Binding-site contacts:
Ligand atom C16 contacts residue GLN273 of chain 1.B at 3.5 Å.
Ligand atom N8 contacts residue LEU240 of chain 1.B at 3.7 Å.
Ligand atom C19 contacts residue LEU240 of chain 1.B at 3.9 Å (hydrophobic).
Ligand atom C14 contacts residue LEU240 of chain 1.B at 3.9 Å (hydrophobic).
Ligand atom C7 contacts residue LEU240 of chain 1.B at 3.9 Å (hydrophobic).
Ligand atom O17 contacts residue GLN273 of chain 1.B at 2.8 Å (h-bond).
Ligand atom C11 contacts residue PHE276 of chain 1.B at 4.0 Å (hydrophobic).
Ligand atom O17 contacts residue PHE276 of chain 1.B at 3.4 Å.
Ligand atom N13 contacts residue LEU240 of chain 1.B at 3.4 Å.
Ligand atom C18 contacts residue GLN273 of chain 1.B at 3.5 Å.
Ligand atom C19 contacts residue TYR244 of chain 1.B at 4.0 Å (hydrophobic).
Ligand atom C12 contacts residue PHE276 of chain 1.B at 3.6 Å (hydrophobic).
Ligand atom F6 contacts residue ALA272 of chain 1.B at 3.2 Å.
Ligand atom F7 contacts residue LEU240 of chain 1.B at 4.0 Å.
Ligand atom C14 contacts residue PHE276 of chain 1.B at 4.0 Å (hydrophobic).
Ligand atom C21 contacts residue GLN273 of chain 1.B at 3.7 Å.
Ligand atom C3 contacts residue MET185 of chain 1.B at 3.9 Å (hydrophobic).
Ligand atom F6 contacts residue GLN273 of chain 1.B at 3.1 Å.
Ligand atom CL1 contacts residue MET185 of chain 1.B at 3.9 Å.
Ligand atom C5 contacts residue TYR244 of chain 1.B at 3.5 Å (hydrophobic).
Ligand atom C12 contacts residue LEU240 of chain 1.B at 4.0 Å (hydrophobic).
Ligand atom C6 contacts residue LEU240 of chain 1.B at 3.7 Å (hydrophobic).
Ligand atom CL1 contacts residue PHE276 of chain 1.B at 3.3 Å.
Ligand atom C5 contacts residue HIS72 of chain 1.B at 3.6 Å.
Ligand atom N15 contacts residue GLN273 of chain 1.B at 2.6 Å (h-bond).
Ligand atom C16 contacts residue PHE276 of chain 1.B at 3.3 Å (hydrophobic).
Ligand atom C14 contacts residue GLN273 of chain 1.B at 3.4 Å.
Ligand atom C21 contacts residue LEU240 of chain 1.B at 4.0 Å (hydrophobic).
Ligand atom C4 contacts residue TYR244 of chain 1.B at 3.6 Å (hydrophobic).
Ligand atom F7 contacts residue LEU241 of chain 1.B at 3.6 Å.
Ligand atom C20 contacts residue TYR244 of chain 1.B at 3.8 Å (hydrophobic).
Ligand atom C6 contacts residue TYR244 of chain 1.B at 3.8 Å (hydrophobic).
Ligand atom C11 contacts residue LEU240 of chain 1.B at 3.4 Å (hydrophobic).
Ligand atom C20 contacts residue PHE261 of chain 1.B at 3.8 Å (hydrophobic).
Ligand atom N9 contacts residue ILE223 of chain 1.B at 3.7 Å.
Ligand atom CL1 contacts residue ILE223 of chain 1.B at 3.9 Å.
Ligand atom F5 contacts residue GLN273 of chain 1.B at 3.3 Å.
Ligand atom N15 contacts residue PHE276 of chain 1.B at 3.4 Å.
Ligand atom F5 contacts residue LEU240 of chain 1.B at 3.4 Å.
Ligand atom C3 contacts residue TYR244 of chain 1.B at 3.9 Å (hydrophobic).

Sequence of chain 1.B:
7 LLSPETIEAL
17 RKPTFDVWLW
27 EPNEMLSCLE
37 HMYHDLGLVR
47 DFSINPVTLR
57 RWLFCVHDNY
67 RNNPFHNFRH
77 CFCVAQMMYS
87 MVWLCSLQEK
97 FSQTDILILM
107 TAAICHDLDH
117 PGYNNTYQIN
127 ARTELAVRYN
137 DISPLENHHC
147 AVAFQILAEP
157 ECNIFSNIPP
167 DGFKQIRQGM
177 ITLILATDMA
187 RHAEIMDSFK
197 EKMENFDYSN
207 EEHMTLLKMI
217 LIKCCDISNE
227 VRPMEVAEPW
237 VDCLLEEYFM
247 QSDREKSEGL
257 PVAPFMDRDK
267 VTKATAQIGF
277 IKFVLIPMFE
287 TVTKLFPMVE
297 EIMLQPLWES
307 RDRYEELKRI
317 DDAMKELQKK

This protein binds this small molecule.
Small molecule (SMILES): C[C@H](Cc1nc(=O)c2cnn(-c3ccccc3Cl)c2[nH]1)C(F)(F)F